Sequence of chain 2.B:
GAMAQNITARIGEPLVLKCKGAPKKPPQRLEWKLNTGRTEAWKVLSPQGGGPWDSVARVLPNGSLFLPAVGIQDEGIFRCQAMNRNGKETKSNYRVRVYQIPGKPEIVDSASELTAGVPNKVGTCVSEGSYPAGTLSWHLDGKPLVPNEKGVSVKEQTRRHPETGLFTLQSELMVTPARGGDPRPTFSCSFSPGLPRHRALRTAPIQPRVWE

This small molecule binds to this protein.
Small molecule (SMILES): Cc1c(C(=O)O)[nH]c2ccc(Br)cc12

Binding-site contacts:
Ligand atom C03 contacts residue ARG29 of chain 2.B at 3.6 Å.
Ligand atom C10 contacts residue ARG29 of chain 2.B at 4.3 Å.
Ligand atom C09 contacts residue ARG29 of chain 2.B at 3.6 Å.
Ligand atom C01 contacts residue LEU30 of chain 2.B at 3.9 Å (hydrophobic).
Ligand atom BR14 contacts residue ALA82 of chain 2.B at 3.9 Å.
Ligand atom C11 contacts residue ARG29 of chain 2.B at 4.5 Å.
Ligand atom C01 contacts residue ARG29 of chain 2.B at 3.8 Å.
Ligand atom C05 contacts residue ARG29 of chain 2.B at 4.1 Å.
Ligand atom BR14 contacts residue MET83 of chain 2.B at 3.5 Å.
Ligand atom C04 contacts residue MET83 of chain 2.B at 4.0 Å (hydrophobic).
Ligand atom C08 contacts residue ARG29 of chain 2.B at 3.7 Å.
Ligand atom C09 contacts residue MET83 of chain 2.B at 4.2 Å (hydrophobic).
Ligand atom BR14 contacts residue GLU89 of chain 2.B at 4.5 Å.
Ligand atom N07 contacts residue ARG29 of chain 2.B at 3.7 Å.
Ligand atom C06 contacts residue GLN81 of chain 2.B at 4.0 Å.
Ligand atom C03 contacts residue LEU30 of chain 2.B at 4.3 Å (hydrophobic).
Ligand atom C02 contacts residue LEU30 of chain 2.B at 3.6 Å (hydrophobic).
Ligand atom C06 contacts residue ARG29 of chain 2.B at 3.9 Å.
Ligand atom C01 contacts residue GLN81 of chain 2.B at 3.6 Å.
Ligand atom O12 contacts residue ARG29 of chain 2.B at 4.3 Å.
Ligand atom C05 contacts residue MET83 of chain 2.B at 3.1 Å (hydrophobic).
Ligand atom BR14 contacts residue GLN81 of chain 2.B at 3.0 Å.
Ligand atom C04 contacts residue ARG29 of chain 2.B at 3.5 Å.
Ligand atom C02 contacts residue ARG29 of chain 2.B at 3.6 Å.
Ligand atom C02 contacts residue GLU31 of chain 2.B at 4.4 Å.
Ligand atom C10 contacts residue MET83 of chain 2.B at 3.8 Å (hydrophobic).
Ligand atom C01 contacts residue GLU31 of chain 2.B at 4.0 Å.
Ligand atom C06 contacts residue MET83 of chain 2.B at 3.9 Å (hydrophobic).